Binding-site contacts:
Ligand atom C3 contacts residue ASN241 of chain 4.A at 3.9 Å.
Ligand atom C8 contacts residue TYR237 of chain 4.A at 4.3 Å (hydrophobic).
Ligand atom C1 contacts residue ASN245 of chain 4.A at 4.2 Å.
Ligand atom C6 contacts residue ASN245 of chain 4.A at 3.8 Å.
Ligand atom C6 contacts residue LYS248 of chain 4.A at 4.0 Å.
Ligand atom C5 contacts residue ASN245 of chain 4.A at 3.5 Å.
Ligand atom C4 contacts residue ASN245 of chain 4.A at 4.4 Å.
Ligand atom C4 contacts residue ASN241 of chain 4.A at 4.4 Å.
Ligand atom C1 contacts residue ASN245 of chain 4.A at 4.0 Å.
Ligand atom O4 contacts residue PHE278 of chain 4.A at 3.8 Å.
Ligand atom O5 contacts residue ASN245 of chain 4.A at 4.0 Å.
Ligand atom O4 contacts residue LEU249 of chain 4.A at 3.9 Å.
Ligand atom C4 contacts residue LEU249 of chain 4.A at 4.4 Å (hydrophobic).
Ligand atom N2 contacts residue TYR237 of chain 4.A at 4.1 Å.
Ligand atom C7 contacts residue PRO281 of chain 4.A at 4.3 Å (hydrophobic).
Ligand atom O3 contacts residue VAL280 of chain 4.A at 3.7 Å.
Ligand atom O3 contacts residue PHE278 of chain 4.A at 3.5 Å (h-bond).
Ligand atom O6 contacts residue ASN245 of chain 4.A at 4.4 Å.
Ligand atom O5 contacts residue ASN241 of chain 4.A at 2.4 Å (h-bond).
Ligand atom O3 contacts residue PRO281 of chain 4.A at 3.9 Å.
Ligand atom O7 contacts residue PRO281 of chain 4.A at 3.3 Å.
Ligand atom N2 contacts residue ASN241 of chain 4.A at 3.0 Å (h-bond).
Ligand atom O5 contacts residue PRO281 of chain 4.A at 4.5 Å.
Ligand atom C5 contacts residue ASN241 of chain 4.A at 3.7 Å.
Ligand atom C7 contacts residue ASN241 of chain 4.A at 4.0 Å.
Ligand atom C1 contacts residue TYR237 of chain 4.A at 4.5 Å (hydrophobic).
Ligand atom C6 contacts residue ASN245 of chain 4.A at 3.6 Å.
Ligand atom O5 contacts residue ASN245 of chain 4.A at 3.0 Å (h-bond).
Ligand atom C2 contacts residue ASN241 of chain 4.A at 2.6 Å.
Ligand atom O2 contacts residue PRO281 of chain 4.A at 4.1 Å.
Ligand atom C6 contacts residue LEU249 of chain 4.A at 3.8 Å (hydrophobic).
Ligand atom C1 contacts residue ASN241 of chain 4.A at 1.5 Å.
Ligand atom O7 contacts residue ASN241 of chain 4.A at 4.5 Å.
Ligand atom C5 contacts residue PRO281 of chain 4.A at 4.5 Å (hydrophobic).
Ligand atom C5 contacts residue PHE278 of chain 4.A at 4.5 Å (hydrophobic).
Ligand atom O3 contacts residue PRO281 of chain 4.A at 3.8 Å.
Ligand atom C4 contacts residue PHE278 of chain 4.A at 3.3 Å (hydrophobic).
Ligand atom C3 contacts residue PHE278 of chain 4.A at 3.7 Å (hydrophobic).
Ligand atom C5 contacts residue ASN245 of chain 4.A at 4.0 Å.

This protein binds this small molecule.
Small molecule (SMILES): CC(=O)N[C@H]1[C@H](O[C@H]2[C@H](O)[C@@H](NC(C)=O)CO[C@@H]2CO[C@H]2O[C@@H](C)[C@@H](O)[C@@H](O)[C@@H]2O)O[C@H](CO)[C@@H](O)[C@@H]1O

Sequence of chain 4.A:
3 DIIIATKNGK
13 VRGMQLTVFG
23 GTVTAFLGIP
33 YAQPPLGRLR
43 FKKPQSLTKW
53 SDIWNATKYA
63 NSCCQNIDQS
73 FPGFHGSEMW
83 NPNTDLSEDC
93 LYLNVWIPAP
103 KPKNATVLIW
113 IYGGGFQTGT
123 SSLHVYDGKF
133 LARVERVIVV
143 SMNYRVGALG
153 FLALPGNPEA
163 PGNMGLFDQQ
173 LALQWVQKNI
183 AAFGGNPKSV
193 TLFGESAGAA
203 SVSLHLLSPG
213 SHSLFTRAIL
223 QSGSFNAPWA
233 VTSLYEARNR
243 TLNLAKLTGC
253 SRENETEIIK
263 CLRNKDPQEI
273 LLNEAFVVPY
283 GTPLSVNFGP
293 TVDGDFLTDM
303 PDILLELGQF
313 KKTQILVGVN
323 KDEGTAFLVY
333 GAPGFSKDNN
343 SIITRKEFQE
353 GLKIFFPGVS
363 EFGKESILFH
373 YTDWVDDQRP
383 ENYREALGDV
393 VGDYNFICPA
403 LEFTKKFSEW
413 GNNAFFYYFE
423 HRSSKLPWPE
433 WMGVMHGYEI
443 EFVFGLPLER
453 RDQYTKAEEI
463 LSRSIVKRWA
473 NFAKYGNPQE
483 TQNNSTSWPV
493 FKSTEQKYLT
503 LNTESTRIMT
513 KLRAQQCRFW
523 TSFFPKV